Sequence of chain 55.C:
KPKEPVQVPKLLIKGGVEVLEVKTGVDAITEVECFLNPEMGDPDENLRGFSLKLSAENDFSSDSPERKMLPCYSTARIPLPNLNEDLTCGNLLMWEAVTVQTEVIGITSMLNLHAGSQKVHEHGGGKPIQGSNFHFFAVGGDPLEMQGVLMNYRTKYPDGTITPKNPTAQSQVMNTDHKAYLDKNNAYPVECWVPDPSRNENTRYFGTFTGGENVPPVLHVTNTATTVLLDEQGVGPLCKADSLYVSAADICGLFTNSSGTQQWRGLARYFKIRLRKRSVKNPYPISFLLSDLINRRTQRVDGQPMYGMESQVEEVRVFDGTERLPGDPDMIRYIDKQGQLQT

The protein below binds the small molecule below.
Small molecule (SMILES): CC(=O)N[C@H]1[C@H]([C@H](O)[C@H](O)CO)O[C@@](O[C@H](CO)[C@@H](O)[C@@H]2O[C@@H](C(=O)O)C[C@H](O)[C@H]2NC(C)=O)(C(=O)O)C[C@@H]1O

Sequence of chain 55.B:
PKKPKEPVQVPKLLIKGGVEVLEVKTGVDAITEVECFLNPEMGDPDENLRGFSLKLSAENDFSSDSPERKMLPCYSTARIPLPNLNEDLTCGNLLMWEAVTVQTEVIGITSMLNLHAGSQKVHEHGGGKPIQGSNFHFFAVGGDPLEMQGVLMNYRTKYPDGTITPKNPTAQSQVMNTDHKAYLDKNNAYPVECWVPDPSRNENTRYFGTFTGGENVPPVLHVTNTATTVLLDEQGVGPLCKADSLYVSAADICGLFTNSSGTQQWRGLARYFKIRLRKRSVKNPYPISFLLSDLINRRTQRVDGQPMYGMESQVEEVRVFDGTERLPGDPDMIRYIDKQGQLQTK

Sequence of chain 55.A:
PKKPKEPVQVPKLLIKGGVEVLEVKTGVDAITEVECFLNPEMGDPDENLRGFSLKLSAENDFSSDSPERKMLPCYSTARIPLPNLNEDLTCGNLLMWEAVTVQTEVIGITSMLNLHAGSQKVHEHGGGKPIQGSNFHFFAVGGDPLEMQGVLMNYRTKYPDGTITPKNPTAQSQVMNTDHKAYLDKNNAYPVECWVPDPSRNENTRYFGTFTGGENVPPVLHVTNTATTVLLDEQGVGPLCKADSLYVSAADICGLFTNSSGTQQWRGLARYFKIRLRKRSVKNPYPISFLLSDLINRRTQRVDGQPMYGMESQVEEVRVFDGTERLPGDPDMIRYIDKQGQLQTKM

Binding-site contacts:
Ligand atom C9 contacts residue GLN278 of chain 55.B at 3.2 Å.
Ligand atom N5 contacts residue ASN272 of chain 55.B at 3.2 Å (h-bond).
Ligand atom O8 contacts residue ASN272 of chain 55.B at 3.5 Å (h-bond).
Ligand atom C1 contacts residue SER274 of chain 55.B at 3.7 Å.
Ligand atom C11 contacts residue SER274 of chain 55.B at 4.0 Å.
Ligand atom O1B contacts residue THR276 of chain 55.B at 3.7 Å.
Ligand atom C11 contacts residue PHE75 of chain 55.C at 2.3 Å (hydrophobic).
Ligand atom O1B contacts residue LYS68 of chain 55.B at 3.9 Å.
Ligand atom C10 contacts residue ASN272 of chain 55.B at 4.0 Å.
Ligand atom O8 contacts residue GLN278 of chain 55.B at 3.5 Å (h-bond).
Ligand atom C11 contacts residue THR276 of chain 55.B at 3.3 Å.
Ligand atom O9 contacts residue GLN278 of chain 55.B at 4.0 Å.
Ligand atom C11 contacts residue GLN278 of chain 55.B at 3.5 Å.
Ligand atom C9 contacts residue LEU67 of chain 55.B at 4.1 Å (hydrophobic).
Ligand atom C4 contacts residue ASN272 of chain 55.B at 4.1 Å.
Ligand atom C8 contacts residue GLN278 of chain 55.B at 3.6 Å.
Ligand atom C11 contacts residue HIS138 of chain 55.A at 3.5 Å.
Ligand atom C10 contacts residue PHE75 of chain 55.C at 3.1 Å (hydrophobic).
Ligand atom C6 contacts residue ASN272 of chain 55.B at 3.6 Å.
Ligand atom C11 contacts residue LEU62 of chain 55.B at 4.1 Å (hydrophobic).
Ligand atom C10 contacts residue GLN278 of chain 55.B at 4.0 Å.
Ligand atom O1B contacts residue ASN272 of chain 55.B at 3.4 Å (h-bond).
Ligand atom C7 contacts residue GLN278 of chain 55.B at 3.8 Å.
Ligand atom O9 contacts residue LEU67 of chain 55.B at 3.3 Å.
Ligand atom O1B contacts residue SER274 of chain 55.B at 4.1 Å.
Ligand atom C9 contacts residue LYS68 of chain 55.B at 3.8 Å.
Ligand atom C11 contacts residue PHE270 of chain 55.B at 3.8 Å (hydrophobic).
Ligand atom C11 contacts residue ASN272 of chain 55.B at 3.6 Å.
Ligand atom O8 contacts residue LYS68 of chain 55.B at 3.4 Å.
Ligand atom O1A contacts residue SER274 of chain 55.B at 2.6 Å (h-bond).
Ligand atom N5 contacts residue GLN278 of chain 55.B at 3.9 Å.
Ligand atom O1A contacts residue LYS68 of chain 55.B at 2.9 Å.
Ligand atom C5 contacts residue ASN272 of chain 55.B at 4.1 Å.
Ligand atom C1 contacts residue ASN272 of chain 55.B at 3.8 Å.
Ligand atom O9 contacts residue LYS68 of chain 55.B at 2.9 Å (salt-bridge).
Ligand atom C1 contacts residue LYS68 of chain 55.B at 3.6 Å.
Ligand atom C11 contacts residue PHE65 of chain 55.B at 3.8 Å (hydrophobic).
Ligand atom O10 contacts residue PHE75 of chain 55.C at 3.0 Å.
Ligand atom O7 contacts residue LEU62 of chain 55.B at 3.8 Å.
Ligand atom O10 contacts residue LEU62 of chain 55.B at 4.0 Å.